Sequence of chain 1.C:
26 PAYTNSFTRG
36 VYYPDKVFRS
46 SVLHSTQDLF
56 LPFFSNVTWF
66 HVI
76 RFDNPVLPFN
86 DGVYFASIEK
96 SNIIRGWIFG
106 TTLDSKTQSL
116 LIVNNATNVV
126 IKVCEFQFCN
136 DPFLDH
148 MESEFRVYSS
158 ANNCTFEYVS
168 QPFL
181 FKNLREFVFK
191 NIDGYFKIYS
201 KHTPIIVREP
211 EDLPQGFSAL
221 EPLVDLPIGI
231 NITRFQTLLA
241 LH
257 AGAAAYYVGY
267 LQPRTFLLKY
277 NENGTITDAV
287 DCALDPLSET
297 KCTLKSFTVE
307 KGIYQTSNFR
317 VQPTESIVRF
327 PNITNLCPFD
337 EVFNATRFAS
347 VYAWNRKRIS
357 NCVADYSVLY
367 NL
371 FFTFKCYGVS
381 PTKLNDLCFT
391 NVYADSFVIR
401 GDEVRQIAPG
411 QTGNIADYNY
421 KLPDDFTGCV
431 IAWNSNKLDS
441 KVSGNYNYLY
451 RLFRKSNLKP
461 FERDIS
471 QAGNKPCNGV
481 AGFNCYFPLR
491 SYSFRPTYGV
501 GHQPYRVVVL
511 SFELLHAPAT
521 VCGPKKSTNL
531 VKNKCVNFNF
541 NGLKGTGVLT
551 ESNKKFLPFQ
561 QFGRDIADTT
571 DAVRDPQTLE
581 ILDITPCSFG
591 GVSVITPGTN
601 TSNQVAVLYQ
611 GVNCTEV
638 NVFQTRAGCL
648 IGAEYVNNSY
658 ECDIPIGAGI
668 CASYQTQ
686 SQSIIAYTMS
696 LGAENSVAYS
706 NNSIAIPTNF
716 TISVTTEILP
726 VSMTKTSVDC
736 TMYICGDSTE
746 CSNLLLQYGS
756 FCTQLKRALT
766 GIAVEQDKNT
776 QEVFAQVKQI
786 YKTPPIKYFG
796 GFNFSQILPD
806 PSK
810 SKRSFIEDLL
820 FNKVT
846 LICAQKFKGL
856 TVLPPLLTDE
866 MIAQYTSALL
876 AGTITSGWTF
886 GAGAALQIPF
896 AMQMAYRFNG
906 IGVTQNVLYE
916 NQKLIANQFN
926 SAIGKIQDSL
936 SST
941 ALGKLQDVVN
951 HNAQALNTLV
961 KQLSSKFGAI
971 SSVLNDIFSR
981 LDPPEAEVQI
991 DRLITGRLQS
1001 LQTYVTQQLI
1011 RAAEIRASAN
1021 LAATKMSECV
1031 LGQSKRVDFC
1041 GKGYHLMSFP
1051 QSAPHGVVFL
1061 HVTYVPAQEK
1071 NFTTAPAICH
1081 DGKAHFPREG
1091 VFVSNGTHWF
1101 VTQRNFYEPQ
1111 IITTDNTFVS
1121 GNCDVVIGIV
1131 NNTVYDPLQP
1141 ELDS

Binding-site contacts:
Ligand atom O5 contacts residue ASN714 of chain 1.C at 2.4 Å (h-bond).
Ligand atom C5 contacts residue GLN923 of chain 1.C at 4.4 Å.
Ligand atom C6 contacts residue LEU919 of chain 1.C at 4.3 Å (hydrophobic).
Ligand atom C2 contacts residue ASN714 of chain 1.C at 2.5 Å.
Ligand atom C5 contacts residue ASN714 of chain 1.C at 3.7 Å.
Ligand atom O7 contacts residue ASN714 of chain 1.C at 3.5 Å (h-bond).
Ligand atom C7 contacts residue GLN1068 of chain 1.C at 4.2 Å.
Ligand atom O6 contacts residue GLN923 of chain 1.C at 3.3 Å (h-bond).
Ligand atom C5 contacts residue LEU919 of chain 1.C at 3.8 Å (hydrophobic).
Ligand atom O7 contacts residue GLN1068 of chain 1.C at 3.2 Å (h-bond).
Ligand atom C7 contacts residue ASN714 of chain 1.C at 3.4 Å.
Ligand atom O4 contacts residue LEU919 of chain 1.C at 4.1 Å.
Ligand atom C8 contacts residue THR713 of chain 1.C at 4.0 Å.
Ligand atom C4 contacts residue ASN714 of chain 1.C at 4.2 Å.
Ligand atom C6 contacts residue GLN923 of chain 1.C at 4.3 Å.
Ligand atom C3 contacts residue ASN714 of chain 1.C at 3.8 Å.
Ligand atom O5 contacts residue GLN1068 of chain 1.C at 4.2 Å.
Ligand atom C4 contacts residue LEU919 of chain 1.C at 4.4 Å (hydrophobic).
Ligand atom C1 contacts residue GLN1068 of chain 1.C at 4.2 Å.
Ligand atom C3 contacts residue LEU919 of chain 1.C at 4.4 Å (hydrophobic).
Ligand atom N2 contacts residue ASN714 of chain 1.C at 2.9 Å (h-bond).
Ligand atom C1 contacts residue LEU919 of chain 1.C at 4.3 Å (hydrophobic).
Ligand atom C1 contacts residue ASN714 of chain 1.C at 1.4 Å.

This protein binds this small molecule.
Small molecule (SMILES): CC(=O)N[C@@H]1[C@@H](O)[C@H](O)[C@@H](CO)O[C@H]1O